Binding-site contacts:
Ligand atom C1A contacts residue HIS25 of chain 1.B at 3.8 Å.
Ligand atom CMC contacts residue PHE214 of chain 1.B at 3.7 Å (hydrophobic).
Ligand atom CGD contacts residue ARG183 of chain 1.B at 3.4 Å.
Ligand atom CMD contacts residue PHE207 of chain 1.B at 3.7 Å (hydrophobic).
Ligand atom NA contacts residue HIS25 of chain 1.B at 3.1 Å (h-bond).
Ligand atom CMB contacts residue LEU147 of chain 1.B at 3.8 Å (hydrophobic).
Ligand atom C4B contacts residue HIS25 of chain 1.B at 3.8 Å.
Ligand atom C2B contacts residue LEU147 of chain 1.B at 3.7 Å (hydrophobic).
Ligand atom CBC contacts residue THR135 of chain 1.B at 3.4 Å.
Ligand atom CHD contacts residue PHE207 of chain 1.B at 3.5 Å (hydrophobic).
Ligand atom CBD contacts residue TYR134 of chain 1.B at 3.1 Å (hydrophobic).
Ligand atom CHD contacts residue HIS25 of chain 1.B at 3.8 Å.
Ligand atom CBB contacts residue LEU147 of chain 1.B at 3.4 Å (hydrophobic).
Ligand atom C3D contacts residue GLY139 of chain 1.B at 3.5 Å.
Ligand atom CBC contacts residue ASN210 of chain 1.B at 3.3 Å.
Ligand atom C1D contacts residue GLY139 of chain 1.B at 3.5 Å.
Ligand atom C4C contacts residue HIS25 of chain 1.B at 3.7 Å.
Ligand atom C4A contacts residue GLY143 of chain 1.B at 3.7 Å.
Ligand atom C4D contacts residue HIS25 of chain 1.B at 3.6 Å.
Ligand atom O2D contacts residue ARG183 of chain 1.B at 2.7 Å (salt-bridge).
Ligand atom NB contacts residue HIS25 of chain 1.B at 3.2 Å.
Ligand atom CHA contacts residue SER142 of chain 1.B at 3.7 Å.
Ligand atom ND contacts residue HIS25 of chain 1.B at 2.9 Å (h-bond).
Ligand atom CMD contacts residue TYR134 of chain 1.B at 3.6 Å (hydrophobic).
Ligand atom CMD contacts residue THR135 of chain 1.B at 3.8 Å.
Ligand atom O1D contacts residue TYR134 of chain 1.B at 2.6 Å (h-bond).
Ligand atom O1D contacts residue LYS18 of chain 1.B at 3.5 Å.
Ligand atom FE contacts residue HIS25 of chain 1.B at 2.4 Å.
Ligand atom CD1 contacts residue HIS25 of chain 1.B at 3.5 Å.
Ligand atom ND contacts residue GLY139 of chain 1.B at 3.7 Å.
Ligand atom C4D contacts residue GLY139 of chain 1.B at 3.6 Å.
Ligand atom C1D contacts residue HIS25 of chain 1.B at 3.5 Å.
Ligand atom C2D contacts residue GLY139 of chain 1.B at 3.4 Å.
Ligand atom NC contacts residue HIS25 of chain 1.B at 3.1 Å (h-bond).
Ligand atom CAA contacts residue SER142 of chain 1.B at 3.2 Å.
Ligand atom CAC contacts residue PHE207 of chain 1.B at 3.4 Å (hydrophobic).
Ligand atom C2A contacts residue SER142 of chain 1.B at 3.6 Å.
Ligand atom O1D contacts residue ARG183 of chain 1.B at 3.5 Å (salt-bridge).
Ligand atom CE1 contacts residue HIS25 of chain 1.B at 3.1 Å.
Ligand atom CGD contacts residue TYR134 of chain 1.B at 3.1 Å (hydrophobic).

This protein binds this small molecule.
Small molecule (SMILES): C=Cc1c(C)c2n3c1=C(c1ccccc1)C1=N4->[Fe+2]35<-N3=C(C=2)C(C)=C(CCC(=O)O)C3=Cc2c(CCC(=O)O)c(C)c(n25)C=C4C(C=C)C1C

Sequence of chain 1.B:
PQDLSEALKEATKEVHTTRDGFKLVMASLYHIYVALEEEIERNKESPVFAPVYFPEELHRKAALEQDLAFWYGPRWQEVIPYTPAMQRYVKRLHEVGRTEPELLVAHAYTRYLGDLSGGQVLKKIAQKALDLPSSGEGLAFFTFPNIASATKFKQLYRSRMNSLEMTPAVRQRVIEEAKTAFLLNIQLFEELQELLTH